Binding-site contacts:
Ligand atom C7 contacts residue ASN45 of chain 1.B at 3.9 Å.
Ligand atom C3 contacts residue TYR12 of chain 1.B at 3.9 Å (hydrophobic).
Ligand atom O7 contacts residue ASN45 of chain 1.B at 4.4 Å.
Ligand atom N2 contacts residue TYR12 of chain 1.B at 4.4 Å.
Ligand atom C1 contacts residue TYR12 of chain 1.B at 4.1 Å (hydrophobic).
Ligand atom O5 contacts residue ASN45 of chain 1.B at 2.4 Å (h-bond).
Ligand atom C2 contacts residue TYR12 of chain 1.B at 4.5 Å (hydrophobic).
Ligand atom C5 contacts residue TYR12 of chain 1.B at 3.6 Å (hydrophobic).
Ligand atom C4 contacts residue ASN45 of chain 1.B at 4.2 Å.
Ligand atom O5 contacts residue TYR12 of chain 1.B at 4.2 Å.
Ligand atom C8 contacts residue ASN14 of chain 1.B at 4.3 Å.
Ligand atom C1 contacts residue ASN45 of chain 1.B at 1.4 Å.
Ligand atom C4 contacts residue TYR12 of chain 1.B at 4.3 Å (hydrophobic).
Ligand atom C3 contacts residue ASN45 of chain 1.B at 3.8 Å.
Ligand atom N2 contacts residue ASN45 of chain 1.B at 2.9 Å (h-bond).
Ligand atom C8 contacts residue ASN45 of chain 1.B at 4.2 Å.
Ligand atom C2 contacts residue ASN45 of chain 1.B at 2.5 Å.
Ligand atom O6 contacts residue ASN45 of chain 1.B at 4.5 Å.
Ligand atom O4 contacts residue TYR12 of chain 1.B at 4.4 Å.
Ligand atom C6 contacts residue TYR12 of chain 1.B at 4.5 Å (hydrophobic).
Ligand atom C8 contacts residue THR13 of chain 1.B at 3.7 Å.
Ligand atom C5 contacts residue ASN45 of chain 1.B at 3.7 Å.

The small molecule below binds the protein below.
Small molecule (SMILES): CC(=O)N[C@@H]1[C@@H](O)[C@H](O)[C@@H](CO)O[C@H]1O

Sequence of chain 1.B:
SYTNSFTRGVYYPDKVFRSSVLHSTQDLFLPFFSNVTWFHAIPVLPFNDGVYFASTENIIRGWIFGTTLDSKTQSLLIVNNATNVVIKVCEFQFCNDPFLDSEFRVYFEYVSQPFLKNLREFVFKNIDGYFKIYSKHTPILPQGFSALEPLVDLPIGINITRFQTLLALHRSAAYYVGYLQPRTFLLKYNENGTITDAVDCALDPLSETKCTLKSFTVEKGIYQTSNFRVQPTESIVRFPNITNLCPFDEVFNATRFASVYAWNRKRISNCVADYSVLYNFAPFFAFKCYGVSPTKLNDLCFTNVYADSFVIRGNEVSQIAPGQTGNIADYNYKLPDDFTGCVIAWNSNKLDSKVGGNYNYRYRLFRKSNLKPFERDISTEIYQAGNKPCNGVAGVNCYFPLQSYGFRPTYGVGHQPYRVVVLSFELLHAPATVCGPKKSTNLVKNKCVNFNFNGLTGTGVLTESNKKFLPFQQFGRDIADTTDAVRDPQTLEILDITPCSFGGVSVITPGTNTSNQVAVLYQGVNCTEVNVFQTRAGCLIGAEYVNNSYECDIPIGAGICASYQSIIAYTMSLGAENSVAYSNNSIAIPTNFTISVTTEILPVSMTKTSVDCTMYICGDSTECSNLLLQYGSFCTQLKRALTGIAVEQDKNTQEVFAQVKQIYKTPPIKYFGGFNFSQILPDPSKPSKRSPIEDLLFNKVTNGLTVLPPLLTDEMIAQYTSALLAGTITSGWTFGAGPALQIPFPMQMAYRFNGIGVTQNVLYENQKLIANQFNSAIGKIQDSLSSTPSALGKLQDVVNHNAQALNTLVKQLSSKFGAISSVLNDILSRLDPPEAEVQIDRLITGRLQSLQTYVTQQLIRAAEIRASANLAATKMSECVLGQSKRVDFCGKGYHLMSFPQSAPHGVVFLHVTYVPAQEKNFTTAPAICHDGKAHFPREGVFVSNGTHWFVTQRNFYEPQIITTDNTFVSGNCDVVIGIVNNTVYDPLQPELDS